Binding-site contacts:
Ligand atom N2 contacts residue ASN53 of chain 1.A at 2.9 Å (h-bond).
Ligand atom C7 contacts residue LEU46 of chain 1.A at 4.1 Å (hydrophobic).
Ligand atom C8 contacts residue ASN53 of chain 1.A at 4.5 Å.
Ligand atom C1 contacts residue ASN53 of chain 1.A at 1.4 Å.
Ligand atom O7 contacts residue ASN53 of chain 1.A at 2.9 Å (h-bond).
Ligand atom C5 contacts residue ASN53 of chain 1.A at 3.6 Å.
Ligand atom C8 contacts residue PRO48 of chain 1.A at 4.3 Å (hydrophobic).
Ligand atom C4 contacts residue ASN53 of chain 1.A at 4.2 Å.
Ligand atom C7 contacts residue ASN53 of chain 1.A at 3.2 Å.
Ligand atom C8 contacts residue LEU46 of chain 1.A at 3.8 Å (hydrophobic).
Ligand atom C3 contacts residue ASN53 of chain 1.A at 3.7 Å.
Ligand atom O5 contacts residue ASN53 of chain 1.A at 2.3 Å (h-bond).
Ligand atom C2 contacts residue ASN53 of chain 1.A at 2.5 Å.

The protein below binds the small molecule below.
Small molecule (SMILES): CC(=O)N[C@@H]1[C@@H](O)[C@H](O)[C@@H](CO)O[C@H]1O

Sequence of chain 1.A:
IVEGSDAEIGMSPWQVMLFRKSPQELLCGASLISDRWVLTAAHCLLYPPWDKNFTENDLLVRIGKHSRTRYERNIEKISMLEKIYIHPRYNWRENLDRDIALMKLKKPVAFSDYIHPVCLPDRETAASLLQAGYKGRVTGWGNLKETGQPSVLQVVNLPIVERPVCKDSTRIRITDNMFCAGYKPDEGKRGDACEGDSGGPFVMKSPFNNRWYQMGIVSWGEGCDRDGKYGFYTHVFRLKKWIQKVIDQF